Binding-site contacts:
Ligand atom C3 contacts residue ASN75 of chain 1.A at 3.7 Å.
Ligand atom C2 contacts residue THR77 of chain 1.A at 4.1 Å.
Ligand atom C1 contacts residue THR77 of chain 1.A at 3.8 Å.
Ligand atom C4 contacts residue ASN75 of chain 1.A at 4.2 Å.
Ligand atom O5 contacts residue ASN75 of chain 1.A at 2.4 Å (h-bond).
Ligand atom N2 contacts residue ASN75 of chain 1.A at 2.7 Å (h-bond).
Ligand atom C1 contacts residue LEU92 of chain 1.A at 4.5 Å (hydrophobic).
Ligand atom C5 contacts residue ASN75 of chain 1.A at 3.7 Å.
Ligand atom N2 contacts residue THR77 of chain 1.A at 3.6 Å.
Ligand atom O6 contacts residue GLY138 of chain 1.A at 4.0 Å.
Ligand atom O5 contacts residue MET107 of chain 1.A at 3.4 Å.
Ligand atom O5 contacts residue LEU92 of chain 1.A at 4.4 Å.
Ligand atom C2 contacts residue ASN75 of chain 1.A at 2.3 Å.
Ligand atom C3 contacts residue THR77 of chain 1.A at 4.4 Å.
Ligand atom O7 contacts residue ASN75 of chain 1.A at 3.4 Å (h-bond).
Ligand atom C1 contacts residue ASN75 of chain 1.A at 1.4 Å.
Ligand atom C1 contacts residue MET107 of chain 1.A at 3.9 Å (hydrophobic).
Ligand atom C7 contacts residue ASN75 of chain 1.A at 3.5 Å.

This protein binds this small molecule.
Small molecule (SMILES): CC(=O)N[C@@H]1[C@@H](O)[C@H](O)[C@@H](CO)O[C@H]1O

Sequence of chain 1.A:
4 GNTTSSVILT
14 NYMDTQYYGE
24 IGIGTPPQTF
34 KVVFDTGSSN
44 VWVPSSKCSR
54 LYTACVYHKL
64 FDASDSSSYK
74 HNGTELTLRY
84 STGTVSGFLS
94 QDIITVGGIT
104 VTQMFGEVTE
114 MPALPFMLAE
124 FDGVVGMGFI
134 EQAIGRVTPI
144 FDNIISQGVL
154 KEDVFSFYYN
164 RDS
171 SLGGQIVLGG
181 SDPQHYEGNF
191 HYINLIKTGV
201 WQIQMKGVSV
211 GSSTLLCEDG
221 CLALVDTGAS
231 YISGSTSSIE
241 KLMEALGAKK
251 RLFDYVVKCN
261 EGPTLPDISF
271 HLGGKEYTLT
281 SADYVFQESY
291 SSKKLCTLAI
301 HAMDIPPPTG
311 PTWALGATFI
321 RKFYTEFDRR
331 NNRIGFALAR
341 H